Sequence of chain 1.P:
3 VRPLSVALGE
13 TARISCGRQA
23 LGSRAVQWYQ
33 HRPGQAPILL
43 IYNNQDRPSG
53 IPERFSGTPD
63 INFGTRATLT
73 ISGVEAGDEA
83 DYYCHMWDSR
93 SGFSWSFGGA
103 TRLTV

Sequence of chain 1.E:
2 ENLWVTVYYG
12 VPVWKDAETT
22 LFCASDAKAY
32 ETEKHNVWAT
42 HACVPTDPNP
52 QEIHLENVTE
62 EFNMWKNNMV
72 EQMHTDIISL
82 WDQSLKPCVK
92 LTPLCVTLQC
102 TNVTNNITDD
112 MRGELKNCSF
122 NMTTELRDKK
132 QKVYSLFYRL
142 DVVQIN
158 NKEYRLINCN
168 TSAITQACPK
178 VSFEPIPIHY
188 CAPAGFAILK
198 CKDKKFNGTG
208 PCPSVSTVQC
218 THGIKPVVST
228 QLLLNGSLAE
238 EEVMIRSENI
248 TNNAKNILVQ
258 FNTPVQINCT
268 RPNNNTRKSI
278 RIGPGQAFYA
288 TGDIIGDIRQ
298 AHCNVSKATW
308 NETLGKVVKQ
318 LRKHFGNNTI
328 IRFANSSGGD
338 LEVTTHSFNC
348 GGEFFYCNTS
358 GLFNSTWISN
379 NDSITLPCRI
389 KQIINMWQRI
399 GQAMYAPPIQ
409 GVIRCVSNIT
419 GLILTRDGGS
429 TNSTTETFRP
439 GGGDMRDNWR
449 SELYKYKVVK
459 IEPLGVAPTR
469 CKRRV

Binding-site contacts:
Ligand atom N2 contacts residue ASN301 of chain 1.E at 2.8 Å (h-bond).
Ligand atom O3 contacts residue ILE63 of chain 1.P at 3.5 Å.
Ligand atom O2 contacts residue GLN47 of chain 1.P at 3.3 Å (h-bond).
Ligand atom C6 contacts residue ASN45 of chain 1.P at 3.4 Å.
Ligand atom O4 contacts residue VAL107 of chain 1.O at 2.8 Å.
Ligand atom O4 contacts residue ILE104 of chain 1.O at 3.5 Å (h-bond).
Ligand atom O6 contacts residue ASN45 of chain 1.P at 3.6 Å (h-bond).
Ligand atom C3 contacts residue ASP62 of chain 1.P at 3.5 Å.
Ligand atom O4 contacts residue ILE63 of chain 1.P at 3.6 Å.
Ligand atom C4 contacts residue ASN45 of chain 1.P at 3.3 Å.
Ligand atom C3 contacts residue VAL107 of chain 1.O at 3.7 Å (hydrophobic).
Ligand atom O3 contacts residue GLY106 of chain 1.O at 3.4 Å (h-bond).
Ligand atom O3 contacts residue ASP62 of chain 1.P at 2.9 Å (salt-bridge).
Ligand atom O5 contacts residue ARG103 of chain 1.O at 2.9 Å (salt-bridge).
Ligand atom C2 contacts residue VAL107 of chain 1.O at 3.7 Å (hydrophobic).
Ligand atom C5 contacts residue VAL107 of chain 1.O at 3.5 Å (hydrophobic).
Ligand atom O3 contacts residue GLN47 of chain 1.P at 3.4 Å (h-bond).
Ligand atom O3 contacts residue VAL108 of chain 1.O at 3.6 Å.
Ligand atom O3 contacts residue ILE104 of chain 1.O at 3.3 Å.
Ligand atom C2 contacts residue ASP62 of chain 1.P at 3.2 Å.
Ligand atom C4 contacts residue VAL107 of chain 1.O at 3.5 Å (hydrophobic).
Ligand atom C2 contacts residue GLN47 of chain 1.P at 2.9 Å.
Ligand atom O4 contacts residue ASN45 of chain 1.P at 2.3 Å (h-bond).
Ligand atom O5 contacts residue ASN301 of chain 1.E at 2.4 Å (h-bond).
Ligand atom O5 contacts residue ILE104 of chain 1.O at 3.7 Å.
Ligand atom C3 contacts residue GLN47 of chain 1.P at 3.6 Å.
Ligand atom O6 contacts residue ARG103 of chain 1.O at 3.7 Å.
Ligand atom C5 contacts residue ILE104 of chain 1.O at 3.6 Å (hydrophobic).
Ligand atom C5 contacts residue ARG103 of chain 1.O at 3.5 Å.
Ligand atom C8 contacts residue THR267 of chain 1.E at 3.4 Å.
Ligand atom O7 contacts residue ASN301 of chain 1.E at 2.7 Å (h-bond).
Ligand atom C6 contacts residue ARG103 of chain 1.O at 3.2 Å.
Ligand atom O2 contacts residue ASP62 of chain 1.P at 3.7 Å.
Ligand atom C1 contacts residue ASN301 of chain 1.E at 1.4 Å.
Ligand atom C2 contacts residue GLY106 of chain 1.O at 3.6 Å.
Ligand atom N2 contacts residue HIS299 of chain 1.E at 3.2 Å (h-bond).
Ligand atom C2 contacts residue ASN301 of chain 1.E at 2.4 Å.
Ligand atom C7 contacts residue ASN301 of chain 1.E at 3.0 Å.
Ligand atom C3 contacts residue ILE104 of chain 1.O at 3.5 Å (hydrophobic).
Ligand atom C5 contacts residue ASN301 of chain 1.E at 3.6 Å.

This small molecule binds to this protein.
Small molecule (SMILES): CC(=O)N[C@H]1[C@H](O[C@H]2[C@H](O)[C@@H](NC(C)=O)CO[C@@H]2CO)O[C@H](CO)[C@@H](O[C@@H]2O[C@H](CO[C@H]3O[C@H](CO[C@H]4O[C@H](CO)[C@@H](O)[C@H](O)[C@@H]4O)[C@@H](O)[C@H](O[C@H]4O[C@H](CO)[C@@H](O)[C@H](O)[C@@H]4O)[C@@H]3O)[C@@H](O)[C@H](O[C@H]3O[C@H](CO)[C@@H](O)[C@H](O)[C@@H]3O[C@H]3O[C@H](CO)[C@@H](O)[C@H](O)[C@@H]3O[C@H]3O[C@H](CO)[C@@H](O)[C@H](O)[C@@H]3O)[C@@H]2O)[C@@H]1O

Sequence of chain 1.O:
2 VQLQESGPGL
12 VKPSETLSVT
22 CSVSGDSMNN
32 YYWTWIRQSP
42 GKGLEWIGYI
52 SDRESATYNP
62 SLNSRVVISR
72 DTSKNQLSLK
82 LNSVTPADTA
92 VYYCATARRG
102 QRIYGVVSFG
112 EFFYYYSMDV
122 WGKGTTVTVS